Binding-site contacts:
Ligand atom N4 contacts residue ALA200 of chain 1.B at 3.7 Å.
Ligand atom C30 contacts residue GLY230 of chain 1.B at 3.8 Å.
Ligand atom C28 contacts residue GLU229 of chain 1.B at 3.8 Å.
Ligand atom C19 contacts residue TRP227 of chain 1.B at 3.8 Å (hydrophobic).
Ligand atom N1 contacts residue ALA200 of chain 1.B at 3.3 Å (h-bond).
Ligand atom C12 contacts residue LEU96 of chain 1.B at 3.7 Å (hydrophobic).
Ligand atom C20 contacts residue TRP227 of chain 1.B at 3.3 Å (hydrophobic).
Ligand atom C13 contacts residue HIS43 of chain 1.B at 3.4 Å.
Ligand atom N9 contacts residue TRP227 of chain 1.B at 3.8 Å.
Ligand atom C2 contacts residue ALA200 of chain 1.B at 3.2 Å (hydrophobic).
Ligand atom C2 contacts residue GLY228 of chain 1.B at 3.8 Å.
Ligand atom C15 contacts residue TYR47 of chain 1.B at 3.6 Å (hydrophobic).
Ligand atom N31 contacts residue ARG233 of chain 1.B at 3.6 Å (salt-bridge).
Ligand atom O33 contacts residue ARG233 of chain 1.B at 3.3 Å (salt-bridge).
Ligand atom N3 contacts residue ASP199 of chain 1.B at 2.6 Å (salt-bridge).
Ligand atom N9 contacts residue SER226 of chain 1.B at 2.9 Å (h-bond).
Ligand atom O10 contacts residue TRP50 of chain 1.B at 3.6 Å.
Ligand atom O33 contacts residue GLY230 of chain 1.B at 3.7 Å.
Ligand atom C20 contacts residue ILE179 of chain 1.B at 3.6 Å (hydrophobic).
Ligand atom C14 contacts residue TYR47 of chain 1.B at 3.3 Å (hydrophobic).
Ligand atom N3 contacts residue GLY228 of chain 1.B at 3.7 Å.
Ligand atom O32 contacts residue ARG233 of chain 1.B at 3.0 Å (salt-bridge).
Ligand atom C12 contacts residue SER226 of chain 1.B at 3.8 Å.
Ligand atom N9 contacts residue HIS43 of chain 1.B at 3.4 Å (h-bond).
Ligand atom N9 contacts residue SER205 of chain 1.B at 3.7 Å.
Ligand atom N3 contacts residue GLY230 of chain 1.B at 3.1 Å (h-bond).
Ligand atom C7 contacts residue SER226 of chain 1.B at 3.6 Å.
Ligand atom C8 contacts residue SER205 of chain 1.B at 3.3 Å.
Ligand atom N3 contacts residue ALA200 of chain 1.B at 3.4 Å (h-bond).
Ligand atom N31 contacts residue GLY230 of chain 1.B at 3.5 Å (h-bond).
Ligand atom C29 contacts residue GLU229 of chain 1.B at 3.6 Å.
Ligand atom N1 contacts residue GLY238 of chain 1.B at 3.4 Å.
Ligand atom C15 contacts residue TRP50 of chain 1.B at 3.7 Å (hydrophobic).
Ligand atom C19 contacts residue ASN95 of chain 1.B at 3.7 Å.
Ligand atom C2 contacts residue ASP199 of chain 1.B at 3.4 Å.
Ligand atom N1 contacts residue ASP199 of chain 1.B at 2.7 Å (salt-bridge).
Ligand atom O17 contacts residue TRP227 of chain 1.B at 3.1 Å.
Ligand atom N4 contacts residue GLY228 of chain 1.B at 3.5 Å.
Ligand atom O17 contacts residue GLY228 of chain 1.B at 3.3 Å (h-bond).
Ligand atom C7 contacts residue SER205 of chain 1.B at 3.5 Å.

A protein and the small-molecule ligand that binds it are described below.
Small molecule (SMILES): [H]/N=C(\N)NCCCCNC(=O)[C@@H]1CCCN1C(=O)[C@H](CC(C)C)NC(=O)c1ccc([N+](=O)[O-])cc1

Sequence of chain 1.B:
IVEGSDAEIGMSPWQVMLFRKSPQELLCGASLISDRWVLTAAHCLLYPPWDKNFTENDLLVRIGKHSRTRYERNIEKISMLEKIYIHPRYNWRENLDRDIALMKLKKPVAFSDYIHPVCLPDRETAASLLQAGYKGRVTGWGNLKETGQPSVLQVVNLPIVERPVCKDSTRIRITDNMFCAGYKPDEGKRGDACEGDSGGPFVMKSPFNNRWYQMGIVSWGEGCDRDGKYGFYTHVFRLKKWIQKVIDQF